The protein below binds the small molecule below.
Small molecule (SMILES): COCCCOc1ccccc1N1CCN(C[C@H](N)[C@@H](O)C[C@H](C(=O)NCC(C)(C)C(N)=O)C(C)C)CC1=O

Binding-site contacts:
Ligand atom C14 contacts residue SER230 of chain 2.B at 3.3 Å.
Ligand atom O36 contacts residue GLN135 of chain 2.B at 3.4 Å (h-bond).
Ligand atom C38 contacts residue LEU224 of chain 2.B at 3.3 Å (hydrophobic).
Ligand atom O24 contacts residue SER41 of chain 2.B at 3.5 Å (h-bond).
Ligand atom O24 contacts residue ASP38 of chain 2.B at 2.5 Å (salt-bridge).
Ligand atom C37 contacts residue ILE305 of chain 2.B at 3.7 Å (hydrophobic).
Ligand atom O24 contacts residue GLY40 of chain 2.B at 3.1 Å.
Ligand atom C20 contacts residue ASP38 of chain 2.B at 3.5 Å.
Ligand atom C15 contacts residue GLY228 of chain 2.B at 3.3 Å.
Ligand atom C23 contacts residue ASP226 of chain 2.B at 3.5 Å.
Ligand atom O17 contacts residue GLN19 of chain 2.B at 3.4 Å.
Ligand atom N22 contacts residue ASP226 of chain 2.B at 2.9 Å (salt-bridge).
Ligand atom O17 contacts residue TYR20 of chain 2.B at 3.1 Å (h-bond).
Ligand atom N27 contacts residue GLY40 of chain 2.B at 2.8 Å (h-bond).
Ligand atom C16 contacts residue ALA229 of chain 2.B at 3.6 Å (hydrophobic).
Ligand atom C4 contacts residue GLY228 of chain 2.B at 3.6 Å.
Ligand atom C25 contacts residue GLY40 of chain 2.B at 3.5 Å.
Ligand atom N22 contacts residue ASP38 of chain 2.B at 2.7 Å (salt-bridge).
Ligand atom C30 contacts residue TYR83 of chain 2.B at 3.5 Å (hydrophobic).
Ligand atom C20 contacts residue GLY228 of chain 2.B at 3.7 Å.
Ligand atom C10 contacts residue ALA122 of chain 2.B at 3.7 Å (hydrophobic).
Ligand atom C1 contacts residue THR85 of chain 2.B at 3.5 Å.
Ligand atom C18 contacts residue TYR162 of chain 2.B at 3.6 Å (hydrophobic).
Ligand atom C18 contacts residue THR227 of chain 2.B at 3.5 Å.
Ligand atom C18 contacts residue TYR20 of chain 2.B at 3.2 Å (hydrophobic).
Ligand atom N33 contacts residue GLY40 of chain 2.B at 3.5 Å (h-bond).
Ligand atom C16 contacts residue THR18 of chain 2.B at 3.5 Å.
Ligand atom C26 contacts residue GLY40 of chain 2.B at 3.5 Å.
Ligand atom C34 contacts residue ARG82 of chain 2.B at 3.5 Å.
Ligand atom C19 contacts residue ASP38 of chain 2.B at 3.6 Å.
Ligand atom N33 contacts residue GLN135 of chain 2.B at 3.6 Å (h-bond).
Ligand atom O39 contacts residue THR85 of chain 2.B at 2.7 Å (h-bond).
Ligand atom O28 contacts residue SER84 of chain 2.B at 3.1 Å (h-bond).
Ligand atom N22 contacts residue GLY228 of chain 2.B at 2.6 Å (h-bond).
Ligand atom C14 contacts residue THR18 of chain 2.B at 3.1 Å.
Ligand atom C9 contacts residue PHE124 of chain 2.B at 3.6 Å (hydrophobic).
Ligand atom C6 contacts residue THR85 of chain 2.B at 3.5 Å.
Ligand atom O17 contacts residue THR18 of chain 2.B at 3.6 Å (h-bond).
Ligand atom N33 contacts residue SER41 of chain 2.B at 3.5 Å.
Ligand atom C38 contacts residue ILE305 of chain 2.B at 3.4 Å (hydrophobic).

Sequence of chain 2.B:
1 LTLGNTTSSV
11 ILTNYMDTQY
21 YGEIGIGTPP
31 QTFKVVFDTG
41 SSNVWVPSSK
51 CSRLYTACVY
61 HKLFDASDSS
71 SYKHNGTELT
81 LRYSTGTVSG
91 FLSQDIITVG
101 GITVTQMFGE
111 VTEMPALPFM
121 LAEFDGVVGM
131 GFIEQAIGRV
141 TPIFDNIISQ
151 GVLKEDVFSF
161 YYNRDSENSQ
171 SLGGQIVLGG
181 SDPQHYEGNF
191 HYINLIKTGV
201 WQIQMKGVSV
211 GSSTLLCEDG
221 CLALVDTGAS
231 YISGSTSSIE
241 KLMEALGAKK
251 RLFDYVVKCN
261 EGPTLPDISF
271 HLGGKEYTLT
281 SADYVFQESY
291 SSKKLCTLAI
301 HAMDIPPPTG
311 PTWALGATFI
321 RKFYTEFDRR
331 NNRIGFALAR